Binding-site contacts:
Ligand atom C5 contacts residue ASN21 of chain 46.E at 3.3 Å.
Ligand atom O6 contacts residue ASN21 of chain 46.E at 4.3 Å.
Ligand atom O7 contacts residue ASN21 of chain 46.E at 4.0 Å.
Ligand atom C2 contacts residue ASN21 of chain 46.E at 2.5 Å.
Ligand atom N2 contacts residue ASN21 of chain 46.E at 3.3 Å (h-bond).
Ligand atom C1 contacts residue ASN21 of chain 46.E at 1.4 Å.
Ligand atom C4 contacts residue ASN21 of chain 46.E at 3.8 Å.
Ligand atom C6 contacts residue ASN21 of chain 46.E at 3.3 Å.
Ligand atom O5 contacts residue ASN21 of chain 46.E at 2.5 Å (h-bond).
Ligand atom C7 contacts residue ASN21 of chain 46.E at 4.0 Å.
Ligand atom C3 contacts residue ASN21 of chain 46.E at 3.7 Å.

Sequence of chain 46.E:
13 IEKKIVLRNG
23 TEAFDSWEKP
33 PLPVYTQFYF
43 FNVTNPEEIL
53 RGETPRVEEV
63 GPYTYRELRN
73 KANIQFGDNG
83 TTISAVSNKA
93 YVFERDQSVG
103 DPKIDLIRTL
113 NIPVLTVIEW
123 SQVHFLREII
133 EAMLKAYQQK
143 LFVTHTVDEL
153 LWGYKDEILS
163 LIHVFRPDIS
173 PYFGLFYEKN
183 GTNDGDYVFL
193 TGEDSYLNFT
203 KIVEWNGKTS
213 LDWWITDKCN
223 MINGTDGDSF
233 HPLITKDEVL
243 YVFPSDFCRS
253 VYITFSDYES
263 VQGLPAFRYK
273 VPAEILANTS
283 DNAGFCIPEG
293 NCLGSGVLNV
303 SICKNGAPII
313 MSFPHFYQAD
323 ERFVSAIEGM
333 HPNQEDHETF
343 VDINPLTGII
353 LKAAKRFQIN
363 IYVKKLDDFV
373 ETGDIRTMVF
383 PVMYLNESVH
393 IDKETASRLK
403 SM

This protein binds this small molecule.
Small molecule (SMILES): CC(=O)N[C@@H]1[C@@H](O)[C@H](O)[C@@H](CO)O[C@H]1O